Sequence of chain 1.B:
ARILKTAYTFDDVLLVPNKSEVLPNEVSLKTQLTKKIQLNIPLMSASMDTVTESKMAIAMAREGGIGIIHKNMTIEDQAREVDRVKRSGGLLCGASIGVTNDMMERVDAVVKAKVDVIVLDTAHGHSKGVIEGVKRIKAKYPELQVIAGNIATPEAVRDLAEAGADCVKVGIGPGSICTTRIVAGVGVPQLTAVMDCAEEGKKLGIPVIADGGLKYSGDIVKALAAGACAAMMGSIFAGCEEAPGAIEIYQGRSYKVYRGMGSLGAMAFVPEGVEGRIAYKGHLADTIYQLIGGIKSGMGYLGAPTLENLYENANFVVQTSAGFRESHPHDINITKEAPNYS

This protein binds this small molecule.
Small molecule (SMILES): O=c1[nH]cnc2c1ncn2[C@@H]1O[C@H](COP(=O)(O)O)[C@@H](O)[C@H]1O

Binding-site contacts:
Ligand atom C6 contacts residue MET265 of chain 1.B at 3.6 Å (hydrophobic).
Ligand atom O2' contacts residue ASP215 of chain 1.B at 2.3 Å (salt-bridge).
Ligand atom N3 contacts residue 2YA1 of chain 1.L at 3.6 Å.
Ligand atom C2 contacts residue CYS182 of chain 1.B at 3.4 Å (hydrophobic).
Ligand atom C4' contacts residue ASP215 of chain 1.B at 3.8 Å.
Ligand atom O2P contacts residue GLY217 of chain 1.B at 3.0 Å (h-bond).
Ligand atom C2' contacts residue ASP215 of chain 1.B at 3.4 Å.
Ligand atom O5' contacts residue GLY216 of chain 1.B at 3.6 Å.
Ligand atom C8 contacts residue MET52 of chain 1.B at 3.5 Å (hydrophobic).
Ligand atom O2P contacts residue SER180 of chain 1.B at 3.3 Å (h-bond).
Ligand atom O1P contacts residue SER239 of chain 1.B at 3.0 Å (h-bond).
Ligand atom O3P contacts residue SER239 of chain 1.B at 3.6 Å (h-bond).
Ligand atom C8 contacts residue ILE181 of chain 1.B at 3.6 Å (hydrophobic).
Ligand atom O2P contacts residue GLY216 of chain 1.B at 3.4 Å.
Ligand atom O3P contacts residue GLY238 of chain 1.B at 2.6 Å (h-bond).
Ligand atom C5 contacts residue MET265 of chain 1.B at 3.6 Å (hydrophobic).
Ligand atom C3' contacts residue MET52 of chain 1.B at 3.7 Å (hydrophobic).
Ligand atom C5 contacts residue ILE181 of chain 1.B at 3.6 Å (hydrophobic).
Ligand atom N9 contacts residue ILE181 of chain 1.B at 3.7 Å.
Ligand atom C2 contacts residue GLU290 of chain 1.B at 3.7 Å.
Ligand atom N7 contacts residue MET265 of chain 1.B at 3.0 Å (h-bond).
Ligand atom N7 contacts residue MET52 of chain 1.B at 3.8 Å.
Ligand atom O6 contacts residue GLY266 of chain 1.B at 2.4 Å (h-bond).
Ligand atom O6 contacts residue GLY264 of chain 1.B at 3.1 Å.
Ligand atom O3P contacts residue MET237 of chain 1.B at 3.5 Å.
Ligand atom O6 contacts residue MET265 of chain 1.B at 2.8 Å (h-bond).
Ligand atom O1P contacts residue TYR262 of chain 1.B at 2.7 Å (h-bond).
Ligand atom C3' contacts residue ASP215 of chain 1.B at 3.6 Å.
Ligand atom C5' contacts residue TYR262 of chain 1.B at 3.7 Å (hydrophobic).
Ligand atom N7 contacts residue GLY264 of chain 1.B at 3.5 Å.
Ligand atom N1 contacts residue GLU290 of chain 1.B at 3.1 Å (salt-bridge).
Ligand atom O5' contacts residue GLY179 of chain 1.B at 3.6 Å.
Ligand atom C6 contacts residue GLY266 of chain 1.B at 3.7 Å.
Ligand atom O1P contacts residue SER180 of chain 1.B at 2.8 Å (h-bond).
Ligand atom N3 contacts residue CYS182 of chain 1.B at 3.7 Å.
Ligand atom N7 contacts residue ILE181 of chain 1.B at 3.6 Å.
Ligand atom C4 contacts residue ILE181 of chain 1.B at 3.6 Å (hydrophobic).
Ligand atom O3' contacts residue ALA50 of chain 1.B at 3.1 Å.
Ligand atom C2 contacts residue 2YA1 of chain 1.L at 3.4 Å.
Ligand atom O3' contacts residue ASP215 of chain 1.B at 2.6 Å (salt-bridge).